Sequence of chain 1.A:
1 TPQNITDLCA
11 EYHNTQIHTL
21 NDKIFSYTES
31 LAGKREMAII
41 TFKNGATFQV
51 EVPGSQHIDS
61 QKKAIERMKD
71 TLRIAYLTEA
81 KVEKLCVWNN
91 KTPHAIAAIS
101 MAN

A small-molecule ligand and the protein it binds are described below.
Small molecule (SMILES): NC(=O)c1cc(O[C@H]2O[C@H](CO)[C@H](O)[C@H](O)[C@H]2O)cc([N+](=O)[O-])c1

Binding-site contacts:
Ligand atom C4 contacts residue TRP88 of chain 1.E at 3.5 Å (hydrophobic).
Ligand atom C9 contacts residue LNQ1 of chain 1.O at 3.6 Å.
Ligand atom O2 contacts residue ASN90 of chain 1.E at 2.9 Å (h-bond).
Ligand atom C3 contacts residue TRP88 of chain 1.E at 3.7 Å (hydrophobic).
Ligand atom O5 contacts residue GLN56 of chain 1.E at 3.6 Å.
Ligand atom C5 contacts residue TRP88 of chain 1.E at 3.6 Å (hydrophobic).
Ligand atom O6 contacts residue GLN61 of chain 1.E at 3.0 Å (h-bond).
Ligand atom O1 contacts residue TRP88 of chain 1.E at 3.8 Å.
Ligand atom O4 contacts residue GLN56 of chain 1.E at 3.4 Å.
Ligand atom C10 contacts residue LNQ1 of chain 1.O at 3.9 Å.
Ligand atom O6 contacts residue GLN56 of chain 1.E at 3.8 Å.
Ligand atom O18 contacts residue TRP88 of chain 1.E at 3.4 Å.
Ligand atom C4 contacts residue GLU51 of chain 1.E at 3.3 Å.
Ligand atom C12 contacts residue TRP88 of chain 1.E at 3.8 Å (hydrophobic).
Ligand atom C2 contacts residue ASN90 of chain 1.E at 4.0 Å.
Ligand atom N15 contacts residue LNQ1 of chain 1.O at 1.5 Å.
Ligand atom C6 contacts residue TRP88 of chain 1.E at 3.8 Å (hydrophobic).
Ligand atom N16 contacts residue TYR12 of chain 1.E at 3.7 Å.
Ligand atom O4 contacts residue GLU51 of chain 1.E at 2.6 Å (salt-bridge).
Ligand atom C3 contacts residue LYS91 of chain 1.E at 3.7 Å.
Ligand atom O18 contacts residue GLN61 of chain 1.E at 3.5 Å (h-bond).
Ligand atom C6 contacts residue HIS57 of chain 1.E at 3.5 Å.
Ligand atom C6 contacts residue GLN56 of chain 1.E at 3.8 Å.
Ligand atom C2 contacts residue LYS91 of chain 1.E at 3.9 Å.
Ligand atom O6 contacts residue TRP88 of chain 1.E at 3.8 Å.
Ligand atom N16 contacts residue GLY33 of chain 1.A at 3.5 Å (h-bond).
Ligand atom O18 contacts residue GLY33 of chain 1.A at 2.9 Å (h-bond).
Ligand atom O14 contacts residue LNQ1 of chain 1.O at 2.6 Å.
Ligand atom O6 contacts residue HIS57 of chain 1.E at 3.6 Å.
Ligand atom O3 contacts residue ASN90 of chain 1.E at 2.8 Å (h-bond).
Ligand atom C3 contacts residue ASN90 of chain 1.E at 3.8 Å.
Ligand atom O18 contacts residue TYR12 of chain 1.E at 3.7 Å.
Ligand atom O18 contacts residue ALA32 of chain 1.A at 3.8 Å.
Ligand atom O17 contacts residue GLY33 of chain 1.A at 3.4 Å (h-bond).
Ligand atom C13 contacts residue LNQ1 of chain 1.O at 2.4 Å.
Ligand atom O4 contacts residue LYS91 of chain 1.E at 2.9 Å (salt-bridge).
Ligand atom O3 contacts residue LYS91 of chain 1.E at 2.9 Å (salt-bridge).
Ligand atom C4 contacts residue LYS91 of chain 1.E at 3.9 Å.
Ligand atom O3 contacts residue TRP88 of chain 1.E at 3.7 Å.
Ligand atom O17 contacts residue TYR12 of chain 1.E at 3.4 Å.

Sequence of chain 1.E:
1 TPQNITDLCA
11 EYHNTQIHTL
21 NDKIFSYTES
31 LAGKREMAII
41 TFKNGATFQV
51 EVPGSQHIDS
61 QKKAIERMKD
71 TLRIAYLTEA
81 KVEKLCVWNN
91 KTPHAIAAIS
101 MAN